Sequence of chain 2.B:
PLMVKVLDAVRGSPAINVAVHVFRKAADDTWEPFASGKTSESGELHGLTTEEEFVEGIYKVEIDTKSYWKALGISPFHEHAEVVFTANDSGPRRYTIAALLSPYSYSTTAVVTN

Sequence of chain 1.B:
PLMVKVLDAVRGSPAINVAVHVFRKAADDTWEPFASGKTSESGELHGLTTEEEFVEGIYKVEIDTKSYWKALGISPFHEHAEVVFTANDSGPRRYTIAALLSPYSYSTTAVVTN

A small-molecule ligand and the protein it binds are described below.
Small molecule (SMILES): Oc1c(Br)cc(-c2nc3ccccc3o2)cc1Br

Binding-site contacts:
Ligand atom CAE contacts residue MR51 of chain 2.D at 1.7 Å.
Ligand atom NAJ contacts residue MR51 of chain 2.D at 0.9 Å (h-bond).
Ligand atom CAH contacts residue LEU17 of chain 1.B at 3.5 Å (hydrophobic).
Ligand atom OAA contacts residue LYS15 of chain 1.B at 3.6 Å.
Ligand atom BR1 contacts residue MR51 of chain 2.D at 0.9 Å.
Ligand atom CAF contacts residue MR51 of chain 2.D at 0.8 Å.
Ligand atom CAO contacts residue LYS15 of chain 1.B at 3.8 Å.
Ligand atom OAA contacts residue LYS15 of chain 2.B at 3.6 Å.
Ligand atom CAN contacts residue LEU17 of chain 1.B at 3.8 Å (hydrophobic).
Ligand atom CAL contacts residue MR51 of chain 2.D at 0.3 Å.
Ligand atom CAI contacts residue ALA108 of chain 1.B at 3.7 Å (hydrophobic).
Ligand atom CAD contacts residue SER117 of chain 2.B at 2.5 Å.
Ligand atom CAG contacts residue MR51 of chain 2.D at 2.0 Å.
Ligand atom CAI contacts residue MR51 of chain 2.D at 0.3 Å.
Ligand atom CAE contacts residue SER117 of chain 2.B at 2.4 Å.
Ligand atom CAM contacts residue MR51 of chain 2.D at 0.3 Å.
Ligand atom CAD contacts residue LEU110 of chain 1.B at 3.6 Å (hydrophobic).
Ligand atom BR2 contacts residue MR51 of chain 2.D at 0.9 Å.
Ligand atom CAR contacts residue MR51 of chain 2.D at 1.1 Å.
Ligand atom CAD contacts residue MR51 of chain 2.D at 1.0 Å.
Ligand atom CAF contacts residue SER117 of chain 1.B at 3.3 Å.
Ligand atom CAO contacts residue LYS15 of chain 2.B at 3.8 Å.
Ligand atom CAP contacts residue MR51 of chain 2.D at 0.5 Å.
Ligand atom BR2 contacts residue ALA108 of chain 1.B at 3.9 Å.
Ligand atom CAG contacts residue SER117 of chain 2.B at 3.5 Å.
Ligand atom OAK contacts residue ALA108 of chain 2.B at 3.4 Å.
Ligand atom CAG contacts residue THR119 of chain 2.B at 3.7 Å.
Ligand atom CAH contacts residue ALA108 of chain 2.B at 3.7 Å (hydrophobic).
Ligand atom CAN contacts residue MR51 of chain 2.D at 0.4 Å.
Ligand atom CAD contacts residue SER117 of chain 1.B at 3.3 Å.
Ligand atom CAO contacts residue MR51 of chain 2.D at 0.1 Å.
Ligand atom BR2 contacts residue THR106 of chain 1.B at 3.7 Å.
Ligand atom CAF contacts residue SER117 of chain 2.B at 3.7 Å.
Ligand atom OAA contacts residue MR51 of chain 2.D at 0.8 Å (h-bond).
Ligand atom CAQ contacts residue MR51 of chain 2.D at 0.0 Å.
Ligand atom OAK contacts residue MR51 of chain 2.D at 0.9 Å (h-bond).
Ligand atom CAF contacts residue LEU110 of chain 2.B at 3.8 Å (hydrophobic).
Ligand atom CAI contacts residue LEU17 of chain 2.B at 3.5 Å (hydrophobic).
Ligand atom CAE contacts residue LEU110 of chain 1.B at 3.5 Å (hydrophobic).
Ligand atom CAH contacts residue MR51 of chain 2.D at 0.3 Å.